Binding-site contacts:
Ligand atom C6 contacts residue ILE5 of chain 1.A at 3.7 Å (hydrophobic).
Ligand atom N2 contacts residue ASP27 of chain 1.A at 2.7 Å (salt-bridge).
Ligand atom C20 contacts residue MET16 of chain 1.A at 3.9 Å (hydrophobic).
Ligand atom C3 contacts residue ALA6 of chain 1.A at 4.0 Å (hydrophobic).
Ligand atom N2 contacts residue ALA7 of chain 1.A at 4.1 Å.
Ligand atom C9 contacts residue ILE94 of chain 1.A at 3.9 Å (hydrophobic).
Ligand atom N7 contacts residue ALA6 of chain 1.A at 4.1 Å.
Ligand atom C1 contacts residue PHE31 of chain 1.A at 3.9 Å (hydrophobic).
Ligand atom C14 contacts residue LEU54 of chain 1.A at 3.9 Å (hydrophobic).
Ligand atom N7 contacts residue ILE94 of chain 1.A at 3.0 Å (h-bond).
Ligand atom N5 contacts residue ALA7 of chain 1.A at 3.8 Å.
Ligand atom N4 contacts residue ALA6 of chain 1.A at 3.7 Å.
Ligand atom N5 contacts residue ILE5 of chain 1.A at 3.6 Å.
Ligand atom O19 contacts residue MET16 of chain 1.A at 3.7 Å.
Ligand atom C3 contacts residue ASP27 of chain 1.A at 3.5 Å.
Ligand atom C8 contacts residue PHE31 of chain 1.A at 3.6 Å (hydrophobic).
Ligand atom C12 contacts residue ILE50 of chain 1.A at 3.9 Å (hydrophobic).
Ligand atom N4 contacts residue ASP27 of chain 1.A at 2.8 Å (salt-bridge).
Ligand atom C3 contacts residue ALA7 of chain 1.A at 3.8 Å (hydrophobic).
Ligand atom N4 contacts residue THR113 of chain 1.A at 3.7 Å.
Ligand atom N7 contacts residue PHE31 of chain 1.A at 3.7 Å.
Ligand atom N7 contacts residue ILE5 of chain 1.A at 2.8 Å (h-bond).
Ligand atom C12 contacts residue LEU28 of chain 1.A at 4.0 Å (hydrophobic).
Ligand atom C3 contacts residue PHE31 of chain 1.A at 3.9 Å (hydrophobic).
Ligand atom C11 contacts residue PHE31 of chain 1.A at 4.1 Å (hydrophobic).
Ligand atom N2 contacts residue PHE31 of chain 1.A at 3.9 Å.
Ligand atom N5 contacts residue ALA6 of chain 1.A at 3.5 Å (h-bond).
Ligand atom N4 contacts residue ILE5 of chain 1.A at 4.0 Å.
Ligand atom C9 contacts residue PHE31 of chain 1.A at 4.0 Å (hydrophobic).
Ligand atom C6 contacts residue PHE31 of chain 1.A at 3.4 Å (hydrophobic).
Ligand atom N7 contacts residue TYR100 of chain 1.A at 3.3 Å (h-bond).
Ligand atom N5 contacts residue PHE31 of chain 1.A at 3.6 Å.
Ligand atom C14 contacts residue PHE31 of chain 1.A at 3.5 Å (hydrophobic).
Ligand atom C11 contacts residue ILE50 of chain 1.A at 4.0 Å (hydrophobic).
Ligand atom C20 contacts residue GLU17 of chain 1.A at 4.1 Å.
Ligand atom C1 contacts residue ASP27 of chain 1.A at 3.6 Å.
Ligand atom C20 contacts residue TRP22 of chain 1.A at 3.2 Å (hydrophobic).
Ligand atom N4 contacts residue ALA7 of chain 1.A at 3.7 Å.
Ligand atom C15 contacts residue ILE50 of chain 1.A at 4.0 Å (hydrophobic).
Ligand atom O13 contacts residue LEU28 of chain 1.A at 4.1 Å.

The small molecule below binds the protein below.
Small molecule (SMILES): COc1cc(Cc2cnc(N)nc2N)cc(OC)c1OC

Sequence of chain 1.A:
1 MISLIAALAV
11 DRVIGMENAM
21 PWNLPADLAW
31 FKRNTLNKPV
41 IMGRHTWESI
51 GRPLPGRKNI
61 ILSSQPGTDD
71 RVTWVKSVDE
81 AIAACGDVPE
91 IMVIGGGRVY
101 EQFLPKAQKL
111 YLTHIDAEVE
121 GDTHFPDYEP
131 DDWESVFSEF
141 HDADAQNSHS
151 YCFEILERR